A protein and the small-molecule ligand that binds it are described below.
Small molecule (SMILES): Nc1ncnc2c1ncn2[C@@H]1O[C@H](CO[P](=O)(O)O[P](=O)(O)NP(=O)(O)O)[C@@H](O)[C@H]1O

Sequence of chain 2.C:
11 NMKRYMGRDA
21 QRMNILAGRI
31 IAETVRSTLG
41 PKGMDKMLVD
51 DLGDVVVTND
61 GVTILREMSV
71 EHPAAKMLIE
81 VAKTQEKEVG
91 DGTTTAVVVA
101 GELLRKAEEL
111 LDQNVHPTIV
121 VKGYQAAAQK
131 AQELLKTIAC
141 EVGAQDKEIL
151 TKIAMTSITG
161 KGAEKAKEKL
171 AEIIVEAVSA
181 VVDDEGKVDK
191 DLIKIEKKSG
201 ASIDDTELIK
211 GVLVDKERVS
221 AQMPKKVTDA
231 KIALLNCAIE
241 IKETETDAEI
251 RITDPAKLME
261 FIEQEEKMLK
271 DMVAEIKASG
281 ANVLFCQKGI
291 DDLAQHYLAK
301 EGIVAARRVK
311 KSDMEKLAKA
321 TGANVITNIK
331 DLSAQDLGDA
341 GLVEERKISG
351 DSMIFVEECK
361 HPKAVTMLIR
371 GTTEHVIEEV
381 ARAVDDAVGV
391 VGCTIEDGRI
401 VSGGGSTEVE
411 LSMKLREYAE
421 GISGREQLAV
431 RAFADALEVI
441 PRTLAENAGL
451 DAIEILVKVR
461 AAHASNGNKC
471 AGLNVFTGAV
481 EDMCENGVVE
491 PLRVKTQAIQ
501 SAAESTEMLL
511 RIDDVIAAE

Binding-site contacts:
Ligand atom N3 contacts residue GLY404 of chain 2.C at 3.3 Å.
Ligand atom O2G contacts residue ASP91 of chain 2.C at 3.5 Å (salt-bridge).
Ligand atom N1 contacts residue ASN474 of chain 2.C at 3.6 Å.
Ligand atom PG contacts residue MG1 of chain 2.N at 3.6 Å.
Ligand atom O1G contacts residue ASP60 of chain 2.C at 3.4 Å.
Ligand atom O1G contacts residue THR94 of chain 2.C at 3.2 Å (h-bond).
Ligand atom O1B contacts residue ASP91 of chain 2.C at 2.9 Å (salt-bridge).
Ligand atom O2A contacts residue GLY160 of chain 2.C at 3.0 Å (h-bond).
Ligand atom O1A contacts residue THR38 of chain 2.C at 2.7 Å (h-bond).
Ligand atom PA contacts residue GLY160 of chain 2.C at 3.4 Å.
Ligand atom O3G contacts residue MG1 of chain 2.N at 2.2 Å.
Ligand atom O3G contacts residue ASP386 of chain 2.C at 3.6 Å (salt-bridge).
Ligand atom O1G contacts residue LYS161 of chain 2.C at 3.6 Å (salt-bridge).
Ligand atom N6 contacts residue PHE476 of chain 2.C at 3.1 Å.
Ligand atom N7 contacts residue PRO41 of chain 2.C at 3.5 Å.
Ligand atom C3' contacts residue GLU490 of chain 2.C at 3.3 Å.
Ligand atom N3B contacts residue THR93 of chain 2.C at 3.6 Å.
Ligand atom O2G contacts residue ASP60 of chain 2.C at 3.4 Å (salt-bridge).
Ligand atom O3G contacts residue LYS161 of chain 2.C at 3.1 Å (salt-bridge).
Ligand atom O1B contacts residue MG1 of chain 2.N at 2.8 Å.
Ligand atom O2A contacts residue MG1 of chain 2.N at 2.8 Å.
Ligand atom C2 contacts residue LEU473 of chain 2.C at 3.5 Å (hydrophobic).
Ligand atom O2' contacts residue GLU490 of chain 2.C at 1.9 Å (salt-bridge).
Ligand atom O3G contacts residue ASP91 of chain 2.C at 3.0 Å (salt-bridge).
Ligand atom O1A contacts residue GLY40 of chain 2.C at 2.7 Å (h-bond).
Ligand atom O1A contacts residue ASN59 of chain 2.C at 3.5 Å (h-bond).
Ligand atom O2G contacts residue THR93 of chain 2.C at 2.9 Å (h-bond).
Ligand atom O1G contacts residue GLY61 of chain 2.C at 3.0 Å (h-bond).
Ligand atom O2B contacts residue THR95 of chain 2.C at 3.1 Å.
Ligand atom N3B contacts residue THR94 of chain 2.C at 3.3 Å (h-bond).
Ligand atom PA contacts residue GLY40 of chain 2.C at 3.4 Å.
Ligand atom O2' contacts residue GLY403 of chain 2.C at 3.4 Å.
Ligand atom O1A contacts residue GLY160 of chain 2.C at 2.9 Å (h-bond).
Ligand atom O2' contacts residue GLY404 of chain 2.C at 3.0 Å (h-bond).
Ligand atom O2G contacts residue ASP386 of chain 2.C at 3.4 Å (salt-bridge).
Ligand atom C5 contacts residue PRO41 of chain 2.C at 3.3 Å (hydrophobic).
Ligand atom O1A contacts residue LEU39 of chain 2.C at 3.2 Å.
Ligand atom O5' contacts residue GLY40 of chain 2.C at 2.9 Å (h-bond).
Ligand atom O1G contacts residue ASN59 of chain 2.C at 3.1 Å (h-bond).
Ligand atom C2' contacts residue GLU490 of chain 2.C at 2.7 Å.